Sequence of chain 1.C:
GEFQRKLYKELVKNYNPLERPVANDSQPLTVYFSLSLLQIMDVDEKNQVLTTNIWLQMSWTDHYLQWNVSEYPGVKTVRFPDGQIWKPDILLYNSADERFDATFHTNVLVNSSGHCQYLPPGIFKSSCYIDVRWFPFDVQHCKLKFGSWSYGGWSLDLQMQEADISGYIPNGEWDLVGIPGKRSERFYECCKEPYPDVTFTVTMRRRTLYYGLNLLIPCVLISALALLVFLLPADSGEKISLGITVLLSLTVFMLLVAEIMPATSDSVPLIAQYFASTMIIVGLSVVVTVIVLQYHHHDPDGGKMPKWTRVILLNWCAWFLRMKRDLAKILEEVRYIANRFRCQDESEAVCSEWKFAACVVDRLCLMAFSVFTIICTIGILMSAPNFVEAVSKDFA

Binding-site contacts:
Ligand atom C19 contacts residue THR331 of chain 1.C at 3.4 Å.
Ligand atom C19 contacts residue TYR317 of chain 1.C at 3.2 Å (hydrophobic).
Ligand atom C7 contacts residue ILE334 of chain 1.C at 4.3 Å (hydrophobic).
Ligand atom C27 contacts residue ALA474 of chain 1.C at 4.4 Å (hydrophobic).
Ligand atom C11 contacts residue TYR317 of chain 1.C at 4.1 Å (hydrophobic).
Ligand atom C22 contacts residue VAL467 of chain 1.C at 4.5 Å (hydrophobic).
Ligand atom C2 contacts residue PRO328 of chain 1.C at 4.4 Å (hydrophobic).
Ligand atom O1 contacts residue PRO328 of chain 1.C at 3.8 Å.
Ligand atom C2 contacts residue THR331 of chain 1.C at 4.3 Å.
Ligand atom C22 contacts residue CYS471 of chain 1.C at 3.7 Å (hydrophobic).
Ligand atom C4 contacts residue THR331 of chain 1.C at 4.0 Å.
Ligand atom O1 contacts residue TRP330 of chain 1.C at 3.6 Å.
Ligand atom C3 contacts residue TRP330 of chain 1.C at 4.3 Å (hydrophobic).
Ligand atom C10 contacts residue TYR317 of chain 1.C at 4.4 Å (hydrophobic).
Ligand atom C5 contacts residue ILE334 of chain 1.C at 4.5 Å (hydrophobic).
Ligand atom C25 contacts residue CYS471 of chain 1.C at 4.0 Å (hydrophobic).
Ligand atom C18 contacts residue LEU335 of chain 1.C at 4.1 Å (hydrophobic).
Ligand atom C25 contacts residue ALA474 of chain 1.C at 4.0 Å (hydrophobic).
Ligand atom C21 contacts residue VAL467 of chain 1.C at 3.7 Å (hydrophobic).
Ligand atom C4 contacts residue TRP330 of chain 1.C at 3.5 Å (hydrophobic).
Ligand atom C5 contacts residue THR331 of chain 1.C at 4.4 Å.
Ligand atom C20 contacts residue VAL467 of chain 1.C at 3.9 Å (hydrophobic).
Ligand atom C18 contacts residue VAL467 of chain 1.C at 4.3 Å (hydrophobic).
Ligand atom C26 contacts residue PHE475 of chain 1.C at 4.2 Å (hydrophobic).
Ligand atom C6 contacts residue ILE334 of chain 1.C at 3.6 Å (hydrophobic).
Ligand atom C24 contacts residue CYS471 of chain 1.C at 3.0 Å (hydrophobic).
Ligand atom C23 contacts residue CYS471 of chain 1.C at 3.9 Å (hydrophobic).
Ligand atom C21 contacts residue ILE313 of chain 1.C at 3.7 Å (hydrophobic).
Ligand atom C10 contacts residue THR331 of chain 1.C at 4.5 Å.

The small molecule below binds the protein below.
Small molecule (SMILES): CC(C)CCC[C@@H](C)[C@H]1CC[C@H]2[C@@H]3CC=C4C[C@@H](O)CC[C@]4(C)[C@H]3CC[C@]12C